The protein below binds the small molecule below.
Small molecule (SMILES): O=C(O)c1ccc(O)c(-c2nnc3n(Cc4ccccc4Cl)c(=O)c4ccccc4n23)c1

Binding-site contacts:
Ligand atom C10 contacts residue GLN270 of chain 1.B at 3.8 Å.
Ligand atom C5 contacts residue GLN80 of chain 1.B at 3.6 Å.
Ligand atom N2 contacts residue GLN80 of chain 1.B at 3.7 Å.
Ligand atom C1 contacts residue GLN80 of chain 1.B at 3.6 Å.
Ligand atom O4 contacts residue TYR264 of chain 1.B at 3.5 Å (h-bond).
Ligand atom C3 contacts residue GLN80 of chain 1.B at 3.5 Å.
Ligand atom N1 contacts residue ARG266 of chain 1.B at 3.6 Å.
Ligand atom N1 contacts residue GLN80 of chain 1.B at 3.8 Å.
Ligand atom C19 contacts residue SER265 of chain 1.B at 3.5 Å.
Ligand atom C3 contacts residue GLU84 of chain 1.B at 3.6 Å.
Ligand atom O4 contacts residue LEU263 of chain 1.B at 2.9 Å (h-bond).
Ligand atom O1 contacts residue TYR81 of chain 1.B at 3.4 Å.
Ligand atom C13 contacts residue GLN270 of chain 1.B at 3.7 Å.
Ligand atom O4 contacts residue ARG266 of chain 1.B at 3.0 Å (salt-bridge).
Ligand atom O2 contacts residue LYS267 of chain 1.B at 3.3 Å.
Ligand atom C23 contacts residue SER265 of chain 1.B at 3.7 Å.
Ligand atom C23 contacts residue LEU263 of chain 1.B at 3.6 Å (hydrophobic).
Ligand atom C8 contacts residue GLN80 of chain 1.B at 3.6 Å.
Ligand atom N4 contacts residue ARG266 of chain 1.B at 3.0 Å (salt-bridge).
Ligand atom O4 contacts residue GLN80 of chain 1.B at 3.4 Å (h-bond).
Ligand atom N4 contacts residue SER265 of chain 1.B at 3.6 Å.
Ligand atom C14 contacts residue GLN270 of chain 1.B at 3.4 Å.
Ligand atom CL1 contacts residue LEU284 of chain 1.B at 3.7 Å.
Ligand atom C15 contacts residue GLN270 of chain 1.B at 3.4 Å.
Ligand atom C2 contacts residue GLU84 of chain 1.B at 3.8 Å.
Ligand atom C12 contacts residue ASN282 of chain 1.B at 3.4 Å.
Ligand atom O1 contacts residue HIS85 of chain 1.B at 3.4 Å.
Ligand atom CL1 contacts residue ASN282 of chain 1.B at 3.4 Å.
Ligand atom C4 contacts residue GLN80 of chain 1.B at 3.5 Å.
Ligand atom C18 contacts residue SER265 of chain 1.B at 3.4 Å.
Ligand atom N3 contacts residue ARG266 of chain 1.B at 3.4 Å.
Ligand atom C9 contacts residue ARG266 of chain 1.B at 3.8 Å.
Ligand atom N4 contacts residue GLN270 of chain 1.B at 3.6 Å (h-bond).
Ligand atom C17 contacts residue SER265 of chain 1.B at 3.5 Å.
Ligand atom C7 contacts residue ARG266 of chain 1.B at 3.4 Å.
Ligand atom C22 contacts residue LEU263 of chain 1.B at 3.5 Å (hydrophobic).
Ligand atom C16 contacts residue ARG266 of chain 1.B at 3.7 Å.
Ligand atom C7 contacts residue GLN270 of chain 1.B at 3.7 Å.
Ligand atom N3 contacts residue GLN270 of chain 1.B at 3.0 Å (h-bond).
Ligand atom C6 contacts residue GLN80 of chain 1.B at 3.5 Å.

Sequence of chain 1.B:
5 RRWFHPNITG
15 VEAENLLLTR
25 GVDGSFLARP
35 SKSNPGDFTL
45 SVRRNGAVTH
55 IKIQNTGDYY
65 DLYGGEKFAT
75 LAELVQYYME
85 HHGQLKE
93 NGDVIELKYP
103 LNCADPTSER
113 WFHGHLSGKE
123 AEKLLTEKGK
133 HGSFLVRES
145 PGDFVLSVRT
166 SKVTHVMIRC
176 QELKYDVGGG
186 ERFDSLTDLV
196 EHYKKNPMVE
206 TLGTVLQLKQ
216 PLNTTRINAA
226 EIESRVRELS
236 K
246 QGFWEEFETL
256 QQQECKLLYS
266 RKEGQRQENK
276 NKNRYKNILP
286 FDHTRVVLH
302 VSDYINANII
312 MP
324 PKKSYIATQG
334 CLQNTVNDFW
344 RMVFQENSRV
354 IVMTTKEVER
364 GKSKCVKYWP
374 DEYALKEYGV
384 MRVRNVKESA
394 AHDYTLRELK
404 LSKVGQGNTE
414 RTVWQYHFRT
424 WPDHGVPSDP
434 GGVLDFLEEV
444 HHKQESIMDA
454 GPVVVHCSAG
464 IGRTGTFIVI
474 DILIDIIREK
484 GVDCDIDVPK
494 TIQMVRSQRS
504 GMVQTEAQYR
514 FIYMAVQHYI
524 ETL